Sequence of chain 1.A:
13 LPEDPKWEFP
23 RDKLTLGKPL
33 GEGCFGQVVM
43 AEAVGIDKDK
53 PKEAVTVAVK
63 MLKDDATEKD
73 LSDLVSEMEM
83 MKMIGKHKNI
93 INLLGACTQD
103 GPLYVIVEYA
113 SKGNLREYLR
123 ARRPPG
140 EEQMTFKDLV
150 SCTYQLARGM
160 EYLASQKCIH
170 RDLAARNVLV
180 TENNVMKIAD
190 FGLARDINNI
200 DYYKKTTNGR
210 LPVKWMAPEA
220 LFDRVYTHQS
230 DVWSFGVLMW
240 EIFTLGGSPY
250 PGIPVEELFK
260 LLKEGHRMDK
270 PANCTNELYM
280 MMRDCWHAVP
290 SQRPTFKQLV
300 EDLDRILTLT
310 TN

Binding-site contacts:
Ligand atom C25 contacts residue LEU32 of chain 1.A at 3.7 Å (hydrophobic).
Ligand atom C1 contacts residue GLY33 of chain 1.A at 3.8 Å.
Ligand atom N7 contacts residue VAL40 of chain 1.A at 3.7 Å.
Ligand atom C18 contacts residue ALA112 of chain 1.A at 3.6 Å (hydrophobic).
Ligand atom C6 contacts residue VAL40 of chain 1.A at 3.7 Å (hydrophobic).
Ligand atom N17 contacts residue ALA60 of chain 1.A at 3.6 Å.
Ligand atom C18 contacts residue LEU178 of chain 1.A at 3.5 Å (hydrophobic).
Ligand atom C18 contacts residue GLU110 of chain 1.A at 3.4 Å.
Ligand atom C20 contacts residue GLY115 of chain 1.A at 3.6 Å.
Ligand atom C41 contacts residue LEU178 of chain 1.A at 3.8 Å (hydrophobic).
Ligand atom C25 contacts residue GLY115 of chain 1.A at 3.4 Å.
Ligand atom C5 contacts residue VAL40 of chain 1.A at 3.8 Å (hydrophobic).
Ligand atom C24 contacts residue GLY115 of chain 1.A at 3.5 Å.
Ligand atom N19 contacts residue ALA112 of chain 1.A at 2.8 Å (h-bond).
Ligand atom N14 contacts residue TYR111 of chain 1.A at 3.8 Å.
Ligand atom C15 contacts residue ALA112 of chain 1.A at 3.6 Å (hydrophobic).
Ligand atom O12 contacts residue LYS62 of chain 1.A at 2.7 Å (salt-bridge).
Ligand atom S8 contacts residue LYS62 of chain 1.A at 3.7 Å.
Ligand atom C4 contacts residue VAL40 of chain 1.A at 3.7 Å (hydrophobic).
Ligand atom C20 contacts residue LEU32 of chain 1.A at 3.8 Å (hydrophobic).
Ligand atom N16 contacts residue LEU178 of chain 1.A at 3.7 Å.
Ligand atom C40 contacts residue ASN116 of chain 1.A at 3.6 Å.
Ligand atom N9 contacts residue ASP189 of chain 1.A at 3.9 Å.
Ligand atom C22 contacts residue GLY115 of chain 1.A at 3.8 Å.
Ligand atom C18 contacts residue ALA60 of chain 1.A at 3.6 Å (hydrophobic).
Ligand atom C10 contacts residue LEU178 of chain 1.A at 3.8 Å (hydrophobic).
Ligand atom C3 contacts residue PHE37 of chain 1.A at 3.7 Å (hydrophobic).
Ligand atom C41 contacts residue ASN176 of chain 1.A at 3.5 Å.
Ligand atom C15 contacts residue LEU178 of chain 1.A at 3.8 Å (hydrophobic).
Ligand atom C13 contacts residue LEU178 of chain 1.A at 3.7 Å (hydrophobic).
Ligand atom C25 contacts residue ALA112 of chain 1.A at 3.5 Å (hydrophobic).
Ligand atom N17 contacts residue LEU178 of chain 1.A at 3.4 Å.
Ligand atom C41 contacts residue ALA188 of chain 1.A at 3.9 Å (hydrophobic).
Ligand atom O39 contacts residue LEU32 of chain 1.A at 3.8 Å.
Ligand atom C20 contacts residue ALA112 of chain 1.A at 3.6 Å (hydrophobic).
Ligand atom C21 contacts residue GLY115 of chain 1.A at 3.8 Å.
Ligand atom N14 contacts residue ALA112 of chain 1.A at 3.0 Å (h-bond).
Ligand atom C41 contacts residue ARG175 of chain 1.A at 3.4 Å.
Ligand atom C23 contacts residue GLY115 of chain 1.A at 3.7 Å.
Ligand atom O12 contacts residue PHE37 of chain 1.A at 3.6 Å.

This small molecule binds to this protein.
Small molecule (SMILES): CCNS(=O)(=O)c1ccccc1Nc1ncnc(Nc2ccc(N3CCC(N4CCN(C)CC4)CC3)c(OC)c2)n1